Binding-site contacts:
Ligand atom N05 contacts residue PHE177 of chain 1.A at 3.3 Å.
Ligand atom N22 contacts residue PHE177 of chain 1.A at 3.5 Å.
Ligand atom C30 contacts residue TRP351 of chain 1.A at 3.5 Å (hydrophobic).
Ligand atom F21 contacts residue PRO371 of chain 1.A at 3.4 Å.
Ligand atom N24 contacts residue PHE177 of chain 1.A at 3.6 Å.
Ligand atom F18 contacts residue HIS369 of chain 1.A at 3.6 Å.
Ligand atom F21 contacts residue ALA370 of chain 1.A at 3.1 Å.
Ligand atom O32 contacts residue LEU354 of chain 1.A at 3.5 Å.
Ligand atom C10 contacts residue LEU372 of chain 1.A at 3.5 Å (hydrophobic).
Ligand atom C29 contacts residue LEU94 of chain 1.A at 3.6 Å (hydrophobic).
Ligand atom C19 contacts residue ALA370 of chain 1.A at 3.7 Å (hydrophobic).
Ligand atom N26 contacts residue ASN358 of chain 1.A at 3.2 Å (h-bond).
Ligand atom C17 contacts residue HIS369 of chain 1.A at 3.5 Å.
Ligand atom C20 contacts residue HIS369 of chain 1.A at 3.5 Å.
Ligand atom C06 contacts residue PHE177 of chain 1.A at 3.7 Å (hydrophobic).
Ligand atom C13 contacts residue GLU178 of chain 1.A at 3.4 Å.
Ligand atom F21 contacts residue LEU372 of chain 1.A at 3.1 Å.
Ligand atom N26 contacts residue PHE177 of chain 1.A at 3.5 Å.
Ligand atom N27 contacts residue PHE177 of chain 1.A at 3.3 Å.
Ligand atom C31 contacts residue MET186 of chain 1.A at 3.6 Å (hydrophobic).
Ligand atom N01 contacts residue MET375 of chain 1.A at 3.6 Å.
Ligand atom C14 contacts residue HIS369 of chain 1.A at 3.5 Å.
Ligand atom C30 contacts residue LEU94 of chain 1.A at 3.5 Å (hydrophobic).
Ligand atom C04 contacts residue PHE177 of chain 1.A at 3.4 Å (hydrophobic).
Ligand atom C28 contacts residue MET186 of chain 1.A at 3.6 Å (hydrophobic).
Ligand atom O32 contacts residue MET186 of chain 1.A at 3.3 Å.
Ligand atom N01 contacts residue GLU178 of chain 1.A at 2.8 Å (salt-bridge).
Ligand atom O32 contacts residue ASN358 of chain 1.A at 3.2 Å (h-bond).
Ligand atom C23 contacts residue PHE177 of chain 1.A at 3.6 Å (hydrophobic).
Ligand atom N01 contacts residue ASN358 of chain 1.A at 2.8 Å (h-bond).
Ligand atom C25 contacts residue LEU354 of chain 1.A at 3.5 Å (hydrophobic).
Ligand atom C31 contacts residue HIS355 of chain 1.A at 3.2 Å.
Ligand atom C28 contacts residue LEU354 of chain 1.A at 3.4 Å (hydrophobic).
Ligand atom C20 contacts residue ALA370 of chain 1.A at 3.5 Å (hydrophobic).
Ligand atom C16 contacts residue HIS369 of chain 1.A at 3.6 Å.
Ligand atom N03 contacts residue PHE177 of chain 1.A at 3.5 Å.
Ligand atom C25 contacts residue PHE177 of chain 1.A at 3.6 Å (hydrophobic).
Ligand atom C02 contacts residue PHE177 of chain 1.A at 3.3 Å (hydrophobic).
Ligand atom C19 contacts residue HIS369 of chain 1.A at 3.7 Å.
Ligand atom N1 contacts residue HIS369 of chain 1.A at 3.7 Å.

The small molecule below binds the protein below.
Small molecule (SMILES): Nc1nc(NCCN2CCN(c3ccc(F)cc3F)CC2)nc2nc(-c3ccco3)nn12

Sequence of chain 1.A:
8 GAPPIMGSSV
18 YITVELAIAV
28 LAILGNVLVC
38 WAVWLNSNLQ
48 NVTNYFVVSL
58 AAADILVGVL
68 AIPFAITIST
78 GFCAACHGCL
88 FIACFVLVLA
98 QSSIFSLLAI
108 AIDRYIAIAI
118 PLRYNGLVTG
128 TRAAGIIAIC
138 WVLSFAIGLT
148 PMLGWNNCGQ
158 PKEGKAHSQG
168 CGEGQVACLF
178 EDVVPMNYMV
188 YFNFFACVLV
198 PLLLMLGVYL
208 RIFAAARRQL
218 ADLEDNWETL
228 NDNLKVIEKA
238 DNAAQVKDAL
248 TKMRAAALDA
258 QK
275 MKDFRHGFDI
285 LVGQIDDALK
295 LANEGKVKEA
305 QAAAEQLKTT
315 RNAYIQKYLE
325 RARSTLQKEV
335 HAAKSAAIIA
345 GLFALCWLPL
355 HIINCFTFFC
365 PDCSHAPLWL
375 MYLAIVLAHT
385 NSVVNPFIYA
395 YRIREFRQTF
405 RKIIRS